Sequence of chain 2.A:
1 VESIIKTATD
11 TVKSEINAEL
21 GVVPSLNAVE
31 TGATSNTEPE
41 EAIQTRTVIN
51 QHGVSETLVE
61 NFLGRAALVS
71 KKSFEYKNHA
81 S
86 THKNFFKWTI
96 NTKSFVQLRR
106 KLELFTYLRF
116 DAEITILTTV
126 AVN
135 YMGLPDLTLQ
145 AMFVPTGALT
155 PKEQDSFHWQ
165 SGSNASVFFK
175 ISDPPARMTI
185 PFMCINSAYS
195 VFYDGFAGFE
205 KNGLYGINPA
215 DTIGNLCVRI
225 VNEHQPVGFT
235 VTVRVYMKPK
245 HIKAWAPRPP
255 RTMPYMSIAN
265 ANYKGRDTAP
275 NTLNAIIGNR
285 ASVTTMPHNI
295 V

Sequence of chain 2.C:
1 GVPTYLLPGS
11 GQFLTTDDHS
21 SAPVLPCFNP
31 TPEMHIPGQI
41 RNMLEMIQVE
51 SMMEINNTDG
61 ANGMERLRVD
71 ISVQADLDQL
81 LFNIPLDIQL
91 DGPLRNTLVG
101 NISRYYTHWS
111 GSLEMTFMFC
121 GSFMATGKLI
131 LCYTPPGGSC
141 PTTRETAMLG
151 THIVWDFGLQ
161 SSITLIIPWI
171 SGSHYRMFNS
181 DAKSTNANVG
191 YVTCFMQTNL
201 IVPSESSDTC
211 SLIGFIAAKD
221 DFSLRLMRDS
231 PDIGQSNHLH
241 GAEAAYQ

The small molecule below binds the protein below.
Small molecule (SMILES): CC(=O)N[C@H]1[C@H]([C@H](O)[C@H](O)CO)O[C@@](OC[C@H]2O[C@@H](O[C@H]3[C@H](O)[C@@H](O)[C@H](O)O[C@@H]3CO)[C@H](O)[C@@H](O)[C@H]2O)(C(=O)O)C[C@@H]1O

Binding-site contacts:
Ligand atom N5 contacts residue ASP232 of chain 2.C at 4.1 Å.
Ligand atom C11 contacts residue GLY234 of chain 2.C at 3.8 Å.
Ligand atom C3 contacts residue ASP232 of chain 2.C at 4.0 Å.
Ligand atom C5 contacts residue ASN275 of chain 2.A at 3.6 Å.
Ligand atom C10 contacts residue ASN275 of chain 2.A at 3.3 Å.
Ligand atom C5 contacts residue PRO274 of chain 2.A at 4.0 Å (hydrophobic).
Ligand atom C1 contacts residue ARG104 of chain 2.C at 3.6 Å.
Ligand atom O10 contacts residue ASN275 of chain 2.A at 2.9 Å (h-bond).
Ligand atom C4 contacts residue ASP91 of chain 2.C at 3.2 Å.
Ligand atom O10 contacts residue ARG270 of chain 2.A at 3.3 Å.
Ligand atom O4 contacts residue PRO231 of chain 2.C at 3.8 Å.
Ligand atom N5 contacts residue ASN275 of chain 2.A at 3.6 Å (h-bond).
Ligand atom O7 contacts residue PRO274 of chain 2.A at 3.4 Å.
Ligand atom C11 contacts residue ILE233 of chain 2.C at 3.8 Å (hydrophobic).
Ligand atom C3 contacts residue ARG95 of chain 2.C at 3.9 Å.
Ligand atom O6 contacts residue ASP91 of chain 2.C at 3.1 Å.
Ligand atom C3 contacts residue PRO274 of chain 2.A at 3.8 Å (hydrophobic).
Ligand atom O3 contacts residue PRO274 of chain 2.A at 3.8 Å.
Ligand atom O1B contacts residue ARG104 of chain 2.C at 2.8 Å (salt-bridge).
Ligand atom C10 contacts residue PRO231 of chain 2.C at 3.8 Å (hydrophobic).
Ligand atom O6 contacts residue PRO274 of chain 2.A at 3.7 Å.
Ligand atom C4 contacts residue PRO274 of chain 2.A at 4.0 Å (hydrophobic).
Ligand atom C3 contacts residue ARG104 of chain 2.C at 3.8 Å.
Ligand atom O7 contacts residue ARG270 of chain 2.A at 3.8 Å.
Ligand atom C6 contacts residue ASP91 of chain 2.C at 3.8 Å.
Ligand atom O3 contacts residue GLY282 of chain 2.A at 3.4 Å.
Ligand atom O4 contacts residue ASP91 of chain 2.C at 2.7 Å (salt-bridge).
Ligand atom O3 contacts residue ASP91 of chain 2.C at 4.0 Å.
Ligand atom O4 contacts residue ASP232 of chain 2.C at 2.7 Å (salt-bridge).
Ligand atom C11 contacts residue ASP232 of chain 2.C at 3.8 Å.
Ligand atom C5 contacts residue PRO231 of chain 2.C at 3.7 Å (hydrophobic).
Ligand atom C4 contacts residue ARG104 of chain 2.C at 3.9 Å.
Ligand atom C4 contacts residue ASN275 of chain 2.A at 3.8 Å.
Ligand atom C11 contacts residue PRO231 of chain 2.C at 3.7 Å (hydrophobic).
Ligand atom O4 contacts residue ASN275 of chain 2.A at 3.0 Å (h-bond).
Ligand atom O4 contacts residue ARG95 of chain 2.C at 3.6 Å (salt-bridge).
Ligand atom N5 contacts residue PRO231 of chain 2.C at 2.9 Å (h-bond).
Ligand atom C4 contacts residue PRO231 of chain 2.C at 3.5 Å (hydrophobic).
Ligand atom C4 contacts residue ASP232 of chain 2.C at 3.5 Å.
Ligand atom C3 contacts residue PRO274 of chain 2.A at 4.1 Å (hydrophobic).